Sequence of chain 1.K:
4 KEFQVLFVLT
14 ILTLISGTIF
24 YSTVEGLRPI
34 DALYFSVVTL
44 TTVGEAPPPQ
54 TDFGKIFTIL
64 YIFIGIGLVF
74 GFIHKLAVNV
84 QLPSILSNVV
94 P

Binding-site contacts:
Ligand atom O contacts residue GLY70 of chain 1.K at 3.4 Å (h-bond).
Ligand atom OXT contacts residue GLN84 of chain 1.J at 3.8 Å.
Ligand atom CA contacts residue ALA80 of chain 1.J at 3.6 Å (hydrophobic).
Ligand atom CA contacts residue LEU85 of chain 1.J at 3.6 Å (hydrophobic).
Ligand atom OXT contacts residue LEU85 of chain 1.J at 4.2 Å.
Ligand atom O contacts residue LEU71 of chain 1.K at 4.1 Å.
Ligand atom N contacts residue LEU85 of chain 1.J at 4.2 Å.
Ligand atom OXT contacts residue ILE88 of chain 1.J at 4.3 Å.
Ligand atom C contacts residue ALA80 of chain 1.J at 3.6 Å (hydrophobic).
Ligand atom OXT contacts residue ALA80 of chain 1.J at 3.3 Å (h-bond).
Ligand atom O contacts residue ALA80 of chain 1.J at 3.9 Å.

This protein binds this small molecule.
Small molecule (SMILES): NCC(=O)O

Sequence of chain 1.J:
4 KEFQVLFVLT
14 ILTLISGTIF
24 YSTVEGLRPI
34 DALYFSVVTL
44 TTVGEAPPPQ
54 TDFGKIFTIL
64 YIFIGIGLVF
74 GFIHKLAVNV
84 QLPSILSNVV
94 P